Binding-site contacts:
Ligand atom N11 contacts residue CYS109 of chain 1.A at 2.9 Å (h-bond).
Ligand atom C6 contacts residue THR39 of chain 1.A at 4.1 Å.
Ligand atom N11 contacts residue ALA58 of chain 1.A at 3.6 Å.
Ligand atom C9 contacts residue LEU159 of chain 1.A at 4.0 Å (hydrophobic).
Ligand atom C4 contacts residue ILE169 of chain 1.A at 3.7 Å (hydrophobic).
Ligand atom C5 contacts residue LEU159 of chain 1.A at 4.0 Å (hydrophobic).
Ligand atom C13 contacts residue LEU159 of chain 1.A at 3.5 Å (hydrophobic).
Ligand atom O1 contacts residue LEU106 of chain 1.A at 4.1 Å.
Ligand atom C12 contacts residue GLU107 of chain 1.A at 3.2 Å.
Ligand atom C7 contacts residue VAL45 of chain 1.A at 3.9 Å (hydrophobic).
Ligand atom C2 contacts residue ILE169 of chain 1.A at 4.2 Å (hydrophobic).
Ligand atom C10 contacts residue CYS109 of chain 1.A at 3.4 Å (hydrophobic).
Ligand atom C2 contacts residue LEU106 of chain 1.A at 4.0 Å (hydrophobic).
Ligand atom C6 contacts residue LEU159 of chain 1.A at 4.1 Å (hydrophobic).
Ligand atom O1 contacts residue LEU81 of chain 1.A at 3.7 Å.
Ligand atom C7 contacts residue THR39 of chain 1.A at 4.1 Å.
Ligand atom C4 contacts residue LEU106 of chain 1.A at 3.8 Å (hydrophobic).
Ligand atom C9 contacts residue ILE37 of chain 1.A at 3.8 Å (hydrophobic).
Ligand atom O1 contacts residue ASP170 of chain 1.A at 3.5 Å (salt-bridge).
Ligand atom C7 contacts residue LEU159 of chain 1.A at 3.8 Å (hydrophobic).
Ligand atom O1 contacts residue ILE169 of chain 1.A at 3.6 Å.
Ligand atom C10 contacts residue ILE37 of chain 1.A at 3.5 Å (hydrophobic).
Ligand atom C2 contacts residue ASP170 of chain 1.A at 4.0 Å.
Ligand atom C3 contacts residue ILE169 of chain 1.A at 3.8 Å (hydrophobic).
Ligand atom C5 contacts residue ILE169 of chain 1.A at 4.0 Å (hydrophobic).
Ligand atom O1 contacts residue GLU77 of chain 1.A at 3.4 Å (salt-bridge).
Ligand atom C12 contacts residue ALA58 of chain 1.A at 3.4 Å (hydrophobic).
Ligand atom C13 contacts residue ALA58 of chain 1.A at 3.8 Å (hydrophobic).
Ligand atom C8 contacts residue LEU159 of chain 1.A at 3.5 Å (hydrophobic).
Ligand atom C2 contacts residue GLU77 of chain 1.A at 3.3 Å.
Ligand atom C6 contacts residue ILE169 of chain 1.A at 4.1 Å (hydrophobic).
Ligand atom C12 contacts residue LEU159 of chain 1.A at 4.0 Å (hydrophobic).
Ligand atom C14 contacts residue LEU159 of chain 1.A at 3.8 Å (hydrophobic).
Ligand atom C6 contacts residue VAL45 of chain 1.A at 4.0 Å (hydrophobic).
Ligand atom C8 contacts residue VAL45 of chain 1.A at 4.0 Å (hydrophobic).
Ligand atom N11 contacts residue GLU107 of chain 1.A at 3.8 Å.
Ligand atom C12 contacts residue CYS109 of chain 1.A at 3.4 Å (hydrophobic).
Ligand atom N11 contacts residue TYR108 of chain 1.A at 3.8 Å.
Ligand atom C3 contacts residue LEU106 of chain 1.A at 3.8 Å (hydrophobic).
Ligand atom C14 contacts residue CYS90 of chain 1.A at 3.8 Å (hydrophobic).

Sequence of chain 1.A:
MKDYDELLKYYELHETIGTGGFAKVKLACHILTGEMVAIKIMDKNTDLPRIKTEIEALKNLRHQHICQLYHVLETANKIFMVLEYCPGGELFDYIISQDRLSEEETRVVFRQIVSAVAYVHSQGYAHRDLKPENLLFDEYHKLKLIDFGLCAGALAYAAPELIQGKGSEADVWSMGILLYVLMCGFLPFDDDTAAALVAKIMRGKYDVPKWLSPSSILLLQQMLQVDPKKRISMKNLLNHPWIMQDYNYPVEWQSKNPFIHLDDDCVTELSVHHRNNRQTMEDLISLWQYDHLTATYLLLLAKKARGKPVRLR

This small molecule binds to this protein.
Small molecule (SMILES): OCC#Cc1ccc2ccncc2c1